Binding-site contacts:
Ligand atom O5 contacts residue ASN25 of chain 1.B at 2.4 Å (h-bond).
Ligand atom N2 contacts residue ASN25 of chain 1.B at 3.0 Å (h-bond).
Ligand atom C5 contacts residue ASN25 of chain 1.B at 3.7 Å.
Ligand atom C1 contacts residue ASN25 of chain 1.B at 1.4 Å.
Ligand atom C2 contacts residue ASN25 of chain 1.B at 2.5 Å.
Ligand atom C7 contacts residue ASN25 of chain 1.B at 3.4 Å.
Ligand atom C4 contacts residue ASN25 of chain 1.B at 4.3 Å.
Ligand atom O7 contacts residue ASN25 of chain 1.B at 3.4 Å (h-bond).
Ligand atom C8 contacts residue LYS24 of chain 1.B at 3.9 Å.
Ligand atom C8 contacts residue ASN25 of chain 1.B at 4.5 Å.
Ligand atom C3 contacts residue ASN25 of chain 1.B at 3.8 Å.

A protein and the small-molecule ligand that binds it are described below.
Small molecule (SMILES): CC(=O)N[C@H]1[C@H](O[C@H]2[C@H](O)[C@@H](NC(C)=O)CO[C@@H]2CO)O[C@H](CO)[C@@H](O)[C@@H]1O

Sequence of chain 1.B:
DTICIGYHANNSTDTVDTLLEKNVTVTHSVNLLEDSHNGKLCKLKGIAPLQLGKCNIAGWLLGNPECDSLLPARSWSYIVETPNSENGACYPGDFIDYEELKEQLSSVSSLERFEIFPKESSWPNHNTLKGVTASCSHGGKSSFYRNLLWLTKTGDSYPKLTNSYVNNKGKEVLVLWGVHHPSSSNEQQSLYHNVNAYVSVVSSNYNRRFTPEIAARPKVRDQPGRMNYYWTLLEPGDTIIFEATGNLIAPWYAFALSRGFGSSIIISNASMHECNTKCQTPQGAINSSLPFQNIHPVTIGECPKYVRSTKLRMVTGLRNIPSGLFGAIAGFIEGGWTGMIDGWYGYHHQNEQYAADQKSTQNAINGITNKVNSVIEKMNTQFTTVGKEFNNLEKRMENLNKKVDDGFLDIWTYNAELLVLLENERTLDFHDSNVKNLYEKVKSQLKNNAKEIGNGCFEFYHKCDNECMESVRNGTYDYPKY